A small-molecule ligand and the protein it binds are described below.
Small molecule (SMILES): O=C(O)c1ccc2nc(-c3cc(Cl)cc(Cl)c3)oc2c1

Sequence of chain 1.B:
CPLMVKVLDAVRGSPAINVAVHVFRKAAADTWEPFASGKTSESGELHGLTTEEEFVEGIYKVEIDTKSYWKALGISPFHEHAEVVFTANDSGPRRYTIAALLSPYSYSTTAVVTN

Sequence of chain 2.B:
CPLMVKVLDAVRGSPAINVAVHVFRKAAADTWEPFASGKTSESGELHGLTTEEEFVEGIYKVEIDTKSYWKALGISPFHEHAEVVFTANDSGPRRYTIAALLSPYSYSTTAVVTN

Binding-site contacts:
Ligand atom CAE contacts residue LYS6 of chain 1.B at 3.7 Å.
Ligand atom OAA contacts residue 3MI1 of chain 2.D at 1.3 Å (h-bond).
Ligand atom CLC contacts residue SER108 of chain 1.B at 3.5 Å.
Ligand atom NAK contacts residue 3MI1 of chain 2.D at 0.6 Å (h-bond).
Ligand atom CAP contacts residue 3MI1 of chain 2.D at 0.6 Å.
Ligand atom OAA contacts residue LYS6 of chain 1.B at 3.2 Å (salt-bridge).
Ligand atom CAH contacts residue 3MI1 of chain 2.D at 0.5 Å.
Ligand atom CAR contacts residue 3MI1 of chain 2.D at 0.6 Å.
Ligand atom CLD contacts residue SER108 of chain 2.B at 3.4 Å.
Ligand atom CAP contacts residue LYS6 of chain 2.B at 3.8 Å.
Ligand atom OAB contacts residue 3MI1 of chain 2.D at 1.9 Å.
Ligand atom CAM contacts residue LYS6 of chain 1.B at 3.3 Å.
Ligand atom CAM contacts residue 3MI1 of chain 2.D at 1.3 Å.
Ligand atom CLD contacts residue 3MI1 of chain 2.D at 0.7 Å.
Ligand atom CLD contacts residue THR109 of chain 2.B at 3.6 Å.
Ligand atom CAM contacts residue LYS6 of chain 2.B at 3.6 Å.
Ligand atom NAK contacts residue LEU8 of chain 2.B at 3.3 Å.
Ligand atom CLC contacts residue THR109 of chain 1.B at 3.6 Å.
Ligand atom CAF contacts residue 3MI1 of chain 2.D at 0.6 Å.
Ligand atom CLC contacts residue 3MI1 of chain 2.D at 0.7 Å.
Ligand atom CAI contacts residue 3MI1 of chain 2.D at 0.5 Å.
Ligand atom CAG contacts residue LEU101 of chain 2.B at 3.7 Å (hydrophobic).
Ligand atom OAL contacts residue 3MI1 of chain 2.D at 0.6 Å (h-bond).
Ligand atom CAN contacts residue LEU101 of chain 2.B at 3.8 Å (hydrophobic).
Ligand atom OAA contacts residue LYS6 of chain 2.B at 3.5 Å (salt-bridge).
Ligand atom OAL contacts residue LEU8 of chain 1.B at 3.7 Å.
Ligand atom CAT contacts residue 3MI1 of chain 2.D at 0.6 Å.
Ligand atom CAS contacts residue LEU8 of chain 2.B at 3.7 Å (hydrophobic).
Ligand atom NAK contacts residue ALA99 of chain 1.B at 3.3 Å.
Ligand atom OAB contacts residue LYS6 of chain 1.B at 3.6 Å (salt-bridge).
Ligand atom CAQ contacts residue 3MI1 of chain 2.D at 0.4 Å.
Ligand atom CAJ contacts residue 3MI1 of chain 2.D at 0.6 Å.
Ligand atom OAL contacts residue ALA99 of chain 2.B at 3.8 Å.
Ligand atom CAN contacts residue 3MI1 of chain 2.D at 0.5 Å.
Ligand atom CAE contacts residue 3MI1 of chain 2.D at 0.6 Å.
Ligand atom CAS contacts residue 3MI1 of chain 2.D at 0.6 Å.
Ligand atom CLC contacts residue LEU101 of chain 2.B at 3.6 Å.
Ligand atom CLD contacts residue THR110 of chain 2.B at 3.7 Å.
Ligand atom CAO contacts residue 3MI1 of chain 2.D at 0.5 Å.
Ligand atom CAG contacts residue 3MI1 of chain 2.D at 0.5 Å.